This small molecule binds to this protein.
Small molecule (SMILES): O=C1C[C@H](c2ccc(O)cc2)Oc2cc(O)cc(O)c21

Binding-site contacts:
Ligand atom C1 contacts residue ILE63 of chain 1.B at 4.1 Å (hydrophobic).
Ligand atom C9 contacts residue ASN31 of chain 1.B at 3.6 Å.
Ligand atom O5 contacts residue ILE79 of chain 1.B at 3.9 Å.
Ligand atom C3 contacts residue ILE79 of chain 1.B at 4.0 Å (hydrophobic).
Ligand atom C6 contacts residue ILE63 of chain 1.B at 4.0 Å (hydrophobic).
Ligand atom C12 contacts residue ASN31 of chain 1.B at 3.6 Å.
Ligand atom C11 contacts residue VAL105 of chain 1.B at 3.9 Å (hydrophobic).
Ligand atom O3 contacts residue VAL152 of chain 1.B at 3.3 Å.
Ligand atom C1 contacts residue PRO64 of chain 1.B at 4.1 Å (hydrophobic).
Ligand atom C14 contacts residue ASP58 of chain 1.B at 3.7 Å.
Ligand atom C10 contacts residue ILE63 of chain 1.B at 3.8 Å (hydrophobic).
Ligand atom C14 contacts residue THR150 of chain 1.B at 3.9 Å.
Ligand atom C11 contacts residue ILE63 of chain 1.B at 4.2 Å (hydrophobic).
Ligand atom C14 contacts residue ASN31 of chain 1.B at 4.1 Å.
Ligand atom C1 contacts residue GLU35 of chain 1.B at 3.3 Å.
Ligand atom C8 contacts residue ILE79 of chain 1.B at 3.6 Å (hydrophobic).
Ligand atom C15 contacts residue ASN31 of chain 1.B at 3.9 Å.
Ligand atom C12 contacts residue VAL105 of chain 1.B at 3.8 Å (hydrophobic).
Ligand atom C14 contacts residue GLU35 of chain 1.B at 4.1 Å.
Ligand atom O1 contacts residue GLU35 of chain 1.B at 3.9 Å.
Ligand atom C5 contacts residue ILE79 of chain 1.B at 3.9 Å (hydrophobic).
Ligand atom C11 contacts residue ASN31 of chain 1.B at 3.4 Å.
Ligand atom C13 contacts residue VAL152 of chain 1.B at 3.8 Å (hydrophobic).
Ligand atom C9 contacts residue ILE63 of chain 1.B at 4.2 Å (hydrophobic).
Ligand atom C8 contacts residue ASN31 of chain 1.B at 3.5 Å.
Ligand atom C7 contacts residue ILE79 of chain 1.B at 3.5 Å (hydrophobic).
Ligand atom C8 contacts residue VAL105 of chain 1.B at 4.0 Å (hydrophobic).
Ligand atom O1 contacts residue ILE63 of chain 1.B at 3.4 Å.
Ligand atom O2 contacts residue ILE79 of chain 1.B at 3.5 Å.
Ligand atom C12 contacts residue VAL152 of chain 1.B at 3.9 Å (hydrophobic).
Ligand atom C15 contacts residue GLU35 of chain 1.B at 3.6 Å.
Ligand atom C10 contacts residue ASN31 of chain 1.B at 3.5 Å.
Ligand atom C4 contacts residue ILE79 of chain 1.B at 3.7 Å (hydrophobic).
Ligand atom C2 contacts residue PRO64 of chain 1.B at 3.7 Å (hydrophobic).
Ligand atom C6 contacts residue GLU35 of chain 1.B at 3.9 Å.
Ligand atom C15 contacts residue ILE63 of chain 1.B at 3.9 Å (hydrophobic).
Ligand atom O4 contacts residue PRO64 of chain 1.B at 3.3 Å.
Ligand atom O3 contacts residue VAL28 of chain 1.B at 3.5 Å.
Ligand atom C2 contacts residue GLU35 of chain 1.B at 4.1 Å.
Ligand atom C13 contacts residue ASN31 of chain 1.B at 3.9 Å.

Sequence of chain 1.B:
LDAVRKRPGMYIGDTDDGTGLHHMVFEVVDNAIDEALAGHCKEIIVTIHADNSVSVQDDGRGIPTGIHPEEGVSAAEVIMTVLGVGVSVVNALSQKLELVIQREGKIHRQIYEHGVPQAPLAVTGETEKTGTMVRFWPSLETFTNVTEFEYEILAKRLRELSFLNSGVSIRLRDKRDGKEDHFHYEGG